Sequence of chain 1.D:
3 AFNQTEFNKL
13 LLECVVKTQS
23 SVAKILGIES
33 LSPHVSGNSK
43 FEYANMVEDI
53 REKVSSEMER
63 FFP

Binding-site contacts:
Ligand atom C contacts residue LYS19 of chain 1.C at 3.3 Å.
Ligand atom N contacts residue TYR45 of chain 1.A at 3.9 Å.
Ligand atom CZ contacts residue GLN21 of chain 1.A at 3.7 Å.
Ligand atom CD1 contacts residue LYS19 of chain 1.C at 3.9 Å.
Ligand atom OD2 contacts residue SER22 of chain 1.A at 2.7 Å (h-bond).
Ligand atom CG contacts residue VAL49 of chain 1.A at 3.9 Å (hydrophobic).
Ligand atom C contacts residue TYR45 of chain 1.A at 3.5 Å (hydrophobic).
Ligand atom OXT contacts residue LYS19 of chain 1.C at 2.7 Å (salt-bridge).
Ligand atom CE1 contacts residue LYS19 of chain 1.C at 3.8 Å.
Ligand atom CE1 contacts residue ILE52 of chain 1.A at 3.7 Å (hydrophobic).
Ligand atom O contacts residue LYS26 of chain 1.A at 3.7 Å.
Ligand atom CG contacts residue SER22 of chain 1.A at 3.4 Å.
Ligand atom CD2 contacts residue TYR45 of chain 1.A at 3.2 Å (hydrophobic).
Ligand atom OD1 contacts residue SER22 of chain 1.A at 3.4 Å (h-bond).
Ligand atom CE2 contacts residue ALA25 of chain 1.A at 3.5 Å (hydrophobic).
Ligand atom O contacts residue ALA25 of chain 1.A at 3.9 Å.
Ligand atom O contacts residue TYR45 of chain 1.A at 3.9 Å.
Ligand atom CG2 contacts residue ARG53 of chain 1.A at 3.8 Å.
Ligand atom O contacts residue TYR45 of chain 1.A at 3.2 Å.
Ligand atom OD1 contacts residue LYS42 of chain 1.D at 3.3 Å (salt-bridge).
Ligand atom CE1 contacts residue SER23 of chain 1.C at 3.9 Å.
Ligand atom O contacts residue PHE43 of chain 1.D at 3.4 Å.
Ligand atom CB contacts residue GLY29 of chain 1.A at 3.9 Å.
Ligand atom CB contacts residue VAL49 of chain 1.A at 3.8 Å (hydrophobic).
Ligand atom N contacts residue TYR45 of chain 1.A at 3.9 Å.
Ligand atom CA contacts residue ARG53 of chain 1.A at 3.7 Å.
Ligand atom CG1 contacts residue TYR45 of chain 1.A at 3.6 Å (hydrophobic).
Ligand atom O contacts residue LYS42 of chain 1.D at 3.1 Å (salt-bridge).
Ligand atom CB contacts residue ARG53 of chain 1.A at 3.7 Å.
Ligand atom O contacts residue TYR45 of chain 1.A at 2.7 Å (h-bond).
Ligand atom CE2 contacts residue TYR45 of chain 1.A at 3.4 Å (hydrophobic).
Ligand atom N contacts residue GLY29 of chain 1.A at 3.8 Å.
Ligand atom CD2 contacts residue VAL49 of chain 1.A at 3.9 Å (hydrophobic).
Ligand atom N contacts residue TYR45 of chain 1.A at 3.5 Å.
Ligand atom O contacts residue ARG53 of chain 1.A at 3.6 Å (salt-bridge).
Ligand atom O contacts residue LYS19 of chain 1.C at 3.0 Å (salt-bridge).
Ligand atom CA contacts residue TYR45 of chain 1.A at 3.7 Å (hydrophobic).
Ligand atom C contacts residue TYR45 of chain 1.A at 3.8 Å (hydrophobic).
Ligand atom CZ contacts residue SER23 of chain 1.C at 3.6 Å.
Ligand atom OD1 contacts residue LYS55 of chain 1.D at 3.6 Å.

Sequence of chain 1.A:
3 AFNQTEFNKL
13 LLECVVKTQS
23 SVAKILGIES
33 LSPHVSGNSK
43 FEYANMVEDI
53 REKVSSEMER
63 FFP

This small molecule binds to this protein.
Small molecule (SMILES): CC(C)[C@H](N)C(=O)N[C@@H](CCC(=O)O)C(=O)N1CCC[C@H]1C(=O)NCC(=O)N[C@@H](CC(=O)O)C(=O)N[C@@H](CC(=O)O)C(=O)N[C@@H](Cc1ccccc1)C(=O)O

Sequence of chain 1.C:
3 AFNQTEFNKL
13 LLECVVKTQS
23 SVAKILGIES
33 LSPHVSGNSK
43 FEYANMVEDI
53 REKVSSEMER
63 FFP